Sequence of chain 25.E:
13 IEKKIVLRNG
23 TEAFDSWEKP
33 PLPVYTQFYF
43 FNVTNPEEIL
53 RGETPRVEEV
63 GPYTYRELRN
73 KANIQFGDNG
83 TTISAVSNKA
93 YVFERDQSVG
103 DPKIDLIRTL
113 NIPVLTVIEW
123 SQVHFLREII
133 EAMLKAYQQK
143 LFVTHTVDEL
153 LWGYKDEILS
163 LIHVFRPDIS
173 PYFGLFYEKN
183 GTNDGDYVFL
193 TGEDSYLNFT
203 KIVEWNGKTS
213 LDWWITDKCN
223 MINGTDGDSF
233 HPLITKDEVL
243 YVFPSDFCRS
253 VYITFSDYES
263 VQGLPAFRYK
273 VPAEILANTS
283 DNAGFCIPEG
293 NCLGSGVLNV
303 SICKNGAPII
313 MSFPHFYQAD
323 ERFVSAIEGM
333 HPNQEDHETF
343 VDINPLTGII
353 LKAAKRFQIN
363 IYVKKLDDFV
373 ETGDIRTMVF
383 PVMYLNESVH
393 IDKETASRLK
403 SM

The protein below binds the small molecule below.
Small molecule (SMILES): CC(=O)N[C@@H]1[C@@H](O)[C@H](O)[C@@H](CO)O[C@H]1O

Binding-site contacts:
Ligand atom C1 contacts residue LEU192 of chain 25.E at 3.9 Å (hydrophobic).
Ligand atom C4 contacts residue ASN200 of chain 25.E at 3.8 Å.
Ligand atom O5 contacts residue ASN200 of chain 25.E at 2.5 Å (h-bond).
Ligand atom C6 contacts residue LEU199 of chain 25.E at 4.1 Å (hydrophobic).
Ligand atom N2 contacts residue LEU192 of chain 25.E at 3.5 Å.
Ligand atom O7 contacts residue ASN200 of chain 25.E at 3.3 Å (h-bond).
Ligand atom C8 contacts residue LEU192 of chain 25.E at 3.7 Å (hydrophobic).
Ligand atom O6 contacts residue ASN200 of chain 25.E at 3.0 Å (h-bond).
Ligand atom C6 contacts residue SER197 of chain 25.E at 4.3 Å.
Ligand atom C2 contacts residue LEU192 of chain 25.E at 4.3 Å (hydrophobic).
Ligand atom C5 contacts residue ASN200 of chain 25.E at 3.3 Å.
Ligand atom C3 contacts residue ASN200 of chain 25.E at 3.7 Å.
Ligand atom C2 contacts residue ASN200 of chain 25.E at 2.5 Å.
Ligand atom C6 contacts residue ASN200 of chain 25.E at 3.3 Å.
Ligand atom C8 contacts residue VAL205 of chain 25.E at 3.7 Å (hydrophobic).
Ligand atom N2 contacts residue ASN200 of chain 25.E at 3.3 Å (h-bond).
Ligand atom O7 contacts residue LYS203 of chain 25.E at 4.0 Å.
Ligand atom C1 contacts residue ASN200 of chain 25.E at 1.4 Å.
Ligand atom C5 contacts residue SER197 of chain 25.E at 4.2 Å.
Ligand atom C7 contacts residue LEU192 of chain 25.E at 3.8 Å (hydrophobic).
Ligand atom C7 contacts residue ASN200 of chain 25.E at 3.6 Å.
Ligand atom O5 contacts residue SER197 of chain 25.E at 4.0 Å.